This small molecule binds to this protein.
Small molecule (SMILES): O=C(Nc1ccccc1)c1cc([N+](=O)[O-])ccc1Cl

Sequence of chain 1.B:
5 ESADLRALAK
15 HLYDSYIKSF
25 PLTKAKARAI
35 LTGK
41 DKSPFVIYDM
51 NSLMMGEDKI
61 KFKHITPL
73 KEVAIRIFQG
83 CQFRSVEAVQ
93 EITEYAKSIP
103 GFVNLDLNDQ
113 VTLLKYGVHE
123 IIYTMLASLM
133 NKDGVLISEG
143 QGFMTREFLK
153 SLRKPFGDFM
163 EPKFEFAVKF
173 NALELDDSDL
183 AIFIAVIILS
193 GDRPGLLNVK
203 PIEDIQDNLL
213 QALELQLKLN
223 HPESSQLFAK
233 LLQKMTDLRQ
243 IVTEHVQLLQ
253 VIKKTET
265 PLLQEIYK

Binding-site contacts:
Ligand atom N1 contacts residue CYS83 of chain 1.B at 3.3 Å (h-bond).
Ligand atom N2 contacts residue HIS121 of chain 1.B at 4.0 Å.
Ligand atom C6 contacts residue ARG86 of chain 1.B at 3.8 Å.
Ligand atom C9 contacts residue CYS83 of chain 1.B at 2.3 Å (hydrophobic).
Ligand atom N1 contacts residue SER87 of chain 1.B at 2.6 Å (h-bond).
Ligand atom C4 contacts residue ARG86 of chain 1.B at 3.8 Å.
Ligand atom O3 contacts residue HIS247 of chain 1.B at 3.9 Å.
Ligand atom C2 contacts residue SER87 of chain 1.B at 3.6 Å.
Ligand atom O1 contacts residue LEU128 of chain 1.B at 3.7 Å.
Ligand atom C3 contacts residue ACD1 of chain 1.F at 3.5 Å.
Ligand atom C7 contacts residue ARG86 of chain 1.B at 3.9 Å.
Ligand atom O1 contacts residue CYS83 of chain 1.B at 3.8 Å.
Ligand atom O1 contacts residue TYR125 of chain 1.B at 3.5 Å.
Ligand atom C7 contacts residue SER87 of chain 1.B at 3.7 Å.
Ligand atom C12 contacts residue SER87 of chain 1.B at 3.6 Å.
Ligand atom C5 contacts residue ARG86 of chain 1.B at 3.8 Å.
Ligand atom C10 contacts residue PHE80 of chain 1.B at 3.4 Å (hydrophobic).
Ligand atom C4 contacts residue LEU128 of chain 1.B at 3.7 Å (hydrophobic).
Ligand atom C3 contacts residue ARG86 of chain 1.B at 3.9 Å.
Ligand atom C11 contacts residue PHE161 of chain 1.B at 3.7 Å (hydrophobic).
Ligand atom C10 contacts residue CYS83 of chain 1.B at 3.1 Å (hydrophobic).
Ligand atom C10 contacts residue PHE161 of chain 1.B at 3.2 Å (hydrophobic).
Ligand atom C7 contacts residue ILE124 of chain 1.B at 3.6 Å (hydrophobic).
Ligand atom C9 contacts residue SER87 of chain 1.B at 4.0 Å.
Ligand atom O2 contacts residue HIS121 of chain 1.B at 2.9 Å.
Ligand atom C11 contacts residue GLN84 of chain 1.B at 4.0 Å.
Ligand atom O1 contacts residue ILE124 of chain 1.B at 3.9 Å.
Ligand atom C1 contacts residue SER87 of chain 1.B at 3.1 Å.
Ligand atom C8 contacts residue PHE161 of chain 1.B at 4.0 Å (hydrophobic).
Ligand atom N2 contacts residue HIS247 of chain 1.B at 3.3 Å (h-bond).
Ligand atom C9 contacts residue PHE161 of chain 1.B at 3.3 Å (hydrophobic).
Ligand atom C1 contacts residue CYS83 of chain 1.B at 3.1 Å (hydrophobic).
Ligand atom O2 contacts residue HIS247 of chain 1.B at 3.3 Å (h-bond).
Ligand atom O3 contacts residue LEU251 of chain 1.B at 3.9 Å.
Ligand atom C12 contacts residue HIS247 of chain 1.B at 3.7 Å.
Ligand atom C10 contacts residue GLN84 of chain 1.B at 4.0 Å.
Ligand atom C8 contacts residue SER87 of chain 1.B at 3.0 Å.
Ligand atom C13 contacts residue SER87 of chain 1.B at 2.8 Å.
Ligand atom C11 contacts residue PHE80 of chain 1.B at 3.3 Å (hydrophobic).
Ligand atom C8 contacts residue CYS83 of chain 1.B at 3.1 Å (hydrophobic).